Sequence of chain 1.D:
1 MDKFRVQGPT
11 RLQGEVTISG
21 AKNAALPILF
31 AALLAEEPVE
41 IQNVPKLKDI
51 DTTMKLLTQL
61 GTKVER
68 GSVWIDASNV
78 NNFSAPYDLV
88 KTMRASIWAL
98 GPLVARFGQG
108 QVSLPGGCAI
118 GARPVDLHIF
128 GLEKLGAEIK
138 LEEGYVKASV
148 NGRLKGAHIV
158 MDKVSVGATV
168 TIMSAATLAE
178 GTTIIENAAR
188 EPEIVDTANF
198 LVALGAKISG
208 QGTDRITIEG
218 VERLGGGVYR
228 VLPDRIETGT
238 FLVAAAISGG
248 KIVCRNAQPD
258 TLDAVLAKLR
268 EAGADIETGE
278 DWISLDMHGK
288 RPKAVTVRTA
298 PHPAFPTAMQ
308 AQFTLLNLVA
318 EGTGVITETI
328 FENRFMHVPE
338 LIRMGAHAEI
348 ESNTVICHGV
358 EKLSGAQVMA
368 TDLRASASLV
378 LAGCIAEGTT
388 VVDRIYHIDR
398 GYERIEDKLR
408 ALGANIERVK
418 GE

Binding-site contacts:
Ligand atom O19 contacts residue ARG371 of chain 1.D at 3.0 Å (salt-bridge).
Ligand atom C1 contacts residue ASP123 of chain 1.D at 3.4 Å.
Ligand atom O14 contacts residue ILE327 of chain 1.D at 2.7 Å (h-bond).
Ligand atom N1 contacts residue ASP123 of chain 1.D at 2.7 Å (salt-bridge).
Ligand atom C19 contacts residue ARG331 of chain 1.D at 3.5 Å.
Ligand atom O17 contacts residue ARG397 of chain 1.D at 2.8 Å (salt-bridge).
Ligand atom C8 contacts residue ASN23 of chain 1.D at 3.3 Å.
Ligand atom O1 contacts residue ASP123 of chain 1.D at 3.0 Å (salt-bridge).
Ligand atom O13 contacts residue LYS22 of chain 1.D at 3.1 Å (salt-bridge).
Ligand atom O9 contacts residue GLY164 of chain 1.D at 3.0 Å (h-bond).
Ligand atom O17 contacts residue ARG120 of chain 1.D at 3.4 Å (salt-bridge).
Ligand atom O15 contacts residue LYS22 of chain 1.D at 2.7 Å (salt-bridge).
Ligand atom O6 contacts residue GLY164 of chain 1.D at 3.4 Å (h-bond).
Ligand atom O11 contacts residue ARG120 of chain 1.D at 3.3 Å.
Ligand atom O12 contacts residue TRP95 of chain 1.D at 3.5 Å.
Ligand atom O6 contacts residue SER162 of chain 1.D at 2.7 Å (h-bond).
Ligand atom O21 contacts residue ASN23 of chain 1.D at 3.4 Å (h-bond).
Ligand atom O22 contacts residue THR304 of chain 1.D at 3.3 Å.
Ligand atom O9 contacts residue EDO1 of chain 1.X at 2.9 Å (h-bond).
Ligand atom O5 contacts residue SER162 of chain 1.D at 3.3 Å.
Ligand atom C15 contacts residue ILE327 of chain 1.D at 3.2 Å (hydrophobic).
Ligand atom O19 contacts residue ARG331 of chain 1.D at 2.9 Å (salt-bridge).
Ligand atom O6 contacts residue EDO1 of chain 1.X at 3.3 Å (h-bond).
Ligand atom O2 contacts residue LYS160 of chain 1.D at 3.1 Å (salt-bridge).
Ligand atom O12 contacts residue ASN23 of chain 1.D at 3.2 Å.
Ligand atom C1 contacts residue PRO121 of chain 1.D at 3.1 Å (hydrophobic).
Ligand atom O15 contacts residue ARG397 of chain 1.D at 2.9 Å (salt-bridge).
Ligand atom O19 contacts residue ALA305 of chain 1.D at 3.2 Å.
Ligand atom O1 contacts residue VAL122 of chain 1.D at 3.0 Å.
Ligand atom O10 contacts residue EDO1 of chain 1.X at 3.0 Å (h-bond).
Ligand atom C7 contacts residue ASN23 of chain 1.D at 3.1 Å.
Ligand atom O10 contacts residue ARG120 of chain 1.D at 2.9 Å (salt-bridge).
Ligand atom O8 contacts residue ARG120 of chain 1.D at 3.4 Å (salt-bridge).
Ligand atom O16 contacts residue ARG120 of chain 1.D at 2.8 Å (salt-bridge).
Ligand atom O18 contacts residue LYS22 of chain 1.D at 3.3 Å (salt-bridge).
Ligand atom O1 contacts residue LEU124 of chain 1.D at 2.6 Å (h-bond).
Ligand atom O5 contacts residue VAL163 of chain 1.D at 2.7 Å (h-bond).
Ligand atom N1 contacts residue PRO121 of chain 1.D at 3.4 Å (h-bond).
Ligand atom C6 contacts residue PRO121 of chain 1.D at 3.3 Å (hydrophobic).
Ligand atom O18 contacts residue ARG371 of chain 1.D at 2.7 Å (salt-bridge).

A protein and the small-molecule ligand that binds it are described below.
Small molecule (SMILES): CC(=O)N[C@H]1[C@@H](O[P](=O)(O)O[P](=O)(O)OC[C@H]2O[C@@H](n3ccc(=O)[nH]c3=O)[C@H](O)[C@@H]2O)O[C@H](CO)[C@@H](O)[C@@H]1O[C@@](C)(OP(=O)(O)O)C(=O)O